Sequence of chain 2.A:
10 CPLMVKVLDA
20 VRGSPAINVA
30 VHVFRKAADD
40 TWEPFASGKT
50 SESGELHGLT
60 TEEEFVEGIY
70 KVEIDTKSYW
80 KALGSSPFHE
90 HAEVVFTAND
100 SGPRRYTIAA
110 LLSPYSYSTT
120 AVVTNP

Sequence of chain 1.A:
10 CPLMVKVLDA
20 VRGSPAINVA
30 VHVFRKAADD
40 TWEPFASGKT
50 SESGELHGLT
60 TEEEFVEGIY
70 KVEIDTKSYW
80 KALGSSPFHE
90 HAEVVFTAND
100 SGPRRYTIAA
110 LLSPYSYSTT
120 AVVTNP

The small molecule below binds the protein below.
Small molecule (SMILES): O=C(O)c1cc(-c2ccc(F)cc2F)ccc1O

Sequence of chain 1.B:
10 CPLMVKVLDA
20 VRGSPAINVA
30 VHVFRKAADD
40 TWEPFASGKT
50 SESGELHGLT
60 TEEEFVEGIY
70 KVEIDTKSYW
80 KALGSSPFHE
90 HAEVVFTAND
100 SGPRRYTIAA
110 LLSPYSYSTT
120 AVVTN

Binding-site contacts:
Ligand atom FAT contacts residue 1FL1 of chain 2.C at 1.3 Å.
Ligand atom FAT contacts residue ALA108 of chain 1.A at 3.0 Å.
Ligand atom OAB contacts residue ALA108 of chain 1.A at 2.9 Å (h-bond).
Ligand atom OAB contacts residue THR118 of chain 1.A at 3.0 Å.
Ligand atom FAE contacts residue LYS15 of chain 2.A at 2.9 Å.
Ligand atom CAF contacts residue 1FL1 of chain 2.C at 0.4 Å.
Ligand atom CAI contacts residue 1FL1 of chain 2.C at 0.3 Å.
Ligand atom OAL contacts residue LEU110 of chain 1.A at 3.5 Å.
Ligand atom CAR contacts residue 1FL1 of chain 2.C at 0.7 Å.
Ligand atom CAH contacts residue LEU17 of chain 1.A at 3.5 Å (hydrophobic).
Ligand atom FAT contacts residue THR119 of chain 1.A at 3.1 Å.
Ligand atom OAL contacts residue 1FL1 of chain 2.C at 1.1 Å (h-bond).
Ligand atom CAM contacts residue 1FL1 of chain 2.C at 0.3 Å.
Ligand atom CAN contacts residue 1FL1 of chain 2.C at 0.1 Å.
Ligand atom OAD contacts residue 1FL1 of chain 2.C at 2.5 Å.
Ligand atom CAK contacts residue LEU110 of chain 1.A at 3.7 Å (hydrophobic).
Ligand atom OAD contacts residue SER117 of chain 1.A at 2.5 Å.
Ligand atom CAO contacts residue 1FL1 of chain 2.C at 0.1 Å.
Ligand atom CAQ contacts residue 1FL1 of chain 2.C at 0.3 Å.
Ligand atom CAC contacts residue 1FL1 of chain 2.C at 1.9 Å.
Ligand atom CAM contacts residue LEU17 of chain 2.A at 3.4 Å (hydrophobic).
Ligand atom CAF contacts residue LYS15 of chain 2.A at 3.5 Å.
Ligand atom FAE contacts residue 1FL1 of chain 2.C at 0.5 Å.
Ligand atom CAG contacts residue LEU17 of chain 1.A at 3.6 Å (hydrophobic).
Ligand atom CAN contacts residue LEU17 of chain 2.A at 3.4 Å (hydrophobic).
Ligand atom CAC contacts residue SER117 of chain 1.A at 3.4 Å.
Ligand atom OAL contacts residue SER117 of chain 1.A at 3.1 Å.
Ligand atom OAB contacts residue SER117 of chain 1.A at 3.4 Å (h-bond).
Ligand atom FAT contacts residue LEU17 of chain 2.A at 3.2 Å.
Ligand atom CAK contacts residue 1FL1 of chain 2.C at 0.8 Å.
Ligand atom OAB contacts residue 1FL1 of chain 2.C at 2.8 Å.
Ligand atom CAJ contacts residue 1FL1 of chain 2.C at 0.7 Å.
Ligand atom CAH contacts residue ALA108 of chain 2.A at 3.6 Å (hydrophobic).
Ligand atom FAE contacts residue LYS15 of chain 1.A at 3.4 Å.
Ligand atom CAH contacts residue 1FL1 of chain 2.C at 0.1 Å.
Ligand atom OAB contacts residue THR119 of chain 1.A at 2.8 Å (h-bond).
Ligand atom CAP contacts residue 1FL1 of chain 2.C at 0.3 Å.
Ligand atom CAG contacts residue 1FL1 of chain 2.C at 0.3 Å.
Ligand atom OAD contacts residue THR118 of chain 1.A at 3.1 Å (h-bond).
Ligand atom CAR contacts residue LEU110 of chain 1.A at 3.5 Å (hydrophobic).